Sequence of chain 1.A:
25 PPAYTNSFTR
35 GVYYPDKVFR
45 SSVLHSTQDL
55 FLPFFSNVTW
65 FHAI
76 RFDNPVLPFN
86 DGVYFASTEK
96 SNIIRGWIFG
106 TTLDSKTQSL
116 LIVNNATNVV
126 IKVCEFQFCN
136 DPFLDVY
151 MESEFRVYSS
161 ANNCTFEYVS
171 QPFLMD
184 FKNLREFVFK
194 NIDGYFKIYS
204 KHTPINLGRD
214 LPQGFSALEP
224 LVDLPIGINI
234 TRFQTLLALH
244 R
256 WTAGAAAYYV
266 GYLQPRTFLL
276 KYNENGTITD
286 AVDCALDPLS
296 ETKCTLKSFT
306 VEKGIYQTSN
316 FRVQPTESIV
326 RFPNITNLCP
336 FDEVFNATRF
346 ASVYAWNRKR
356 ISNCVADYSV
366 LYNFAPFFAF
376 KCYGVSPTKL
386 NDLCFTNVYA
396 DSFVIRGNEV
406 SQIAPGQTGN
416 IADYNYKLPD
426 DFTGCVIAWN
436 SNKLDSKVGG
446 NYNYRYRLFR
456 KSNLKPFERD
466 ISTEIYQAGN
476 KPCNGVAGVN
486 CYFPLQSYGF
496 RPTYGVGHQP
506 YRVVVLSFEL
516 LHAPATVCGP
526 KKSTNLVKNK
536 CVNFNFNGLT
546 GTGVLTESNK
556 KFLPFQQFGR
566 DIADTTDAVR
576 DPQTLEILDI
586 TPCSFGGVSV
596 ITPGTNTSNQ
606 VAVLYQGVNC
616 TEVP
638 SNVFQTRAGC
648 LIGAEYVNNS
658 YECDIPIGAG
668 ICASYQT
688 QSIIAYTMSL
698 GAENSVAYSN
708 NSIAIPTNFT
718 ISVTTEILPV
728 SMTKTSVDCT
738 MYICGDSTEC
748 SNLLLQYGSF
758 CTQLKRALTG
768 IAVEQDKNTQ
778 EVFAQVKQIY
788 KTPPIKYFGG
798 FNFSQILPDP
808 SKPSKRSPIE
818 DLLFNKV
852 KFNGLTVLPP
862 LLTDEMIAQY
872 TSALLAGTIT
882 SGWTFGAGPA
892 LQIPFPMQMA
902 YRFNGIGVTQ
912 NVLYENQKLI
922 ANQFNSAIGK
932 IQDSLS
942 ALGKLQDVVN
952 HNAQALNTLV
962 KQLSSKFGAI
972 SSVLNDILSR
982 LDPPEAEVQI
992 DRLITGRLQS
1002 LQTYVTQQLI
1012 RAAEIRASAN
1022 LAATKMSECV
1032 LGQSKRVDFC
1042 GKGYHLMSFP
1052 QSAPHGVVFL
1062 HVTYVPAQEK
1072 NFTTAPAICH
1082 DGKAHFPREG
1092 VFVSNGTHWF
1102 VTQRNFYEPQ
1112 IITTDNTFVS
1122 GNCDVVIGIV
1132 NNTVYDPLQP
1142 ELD

Binding-site contacts:
Ligand atom N2 contacts residue GLU130 of chain 1.A at 4.0 Å.
Ligand atom C2 contacts residue ASN163 of chain 1.A at 2.4 Å.
Ligand atom C4 contacts residue ASN163 of chain 1.A at 4.2 Å.
Ligand atom C1 contacts residue GLU130 of chain 1.A at 4.2 Å.
Ligand atom C7 contacts residue GLN113 of chain 1.A at 4.5 Å.
Ligand atom C5 contacts residue ASN163 of chain 1.A at 3.7 Å.
Ligand atom C1 contacts residue ASN163 of chain 1.A at 1.4 Å.
Ligand atom C7 contacts residue ASN163 of chain 1.A at 3.8 Å.
Ligand atom N2 contacts residue GLN113 of chain 1.A at 4.2 Å.
Ligand atom C2 contacts residue GLU130 of chain 1.A at 4.2 Å.
Ligand atom O7 contacts residue ASN163 of chain 1.A at 4.2 Å.
Ligand atom C8 contacts residue GLN113 of chain 1.A at 3.6 Å.
Ligand atom C3 contacts residue GLU130 of chain 1.A at 3.9 Å.
Ligand atom O5 contacts residue ASN163 of chain 1.A at 2.4 Å (h-bond).
Ligand atom C3 contacts residue ASN163 of chain 1.A at 3.8 Å.
Ligand atom N2 contacts residue ASN163 of chain 1.A at 2.9 Å (h-bond).

This small molecule binds to this protein.
Small molecule (SMILES): CC(=O)N[C@@H]1[C@@H](O)[C@H](O)[C@@H](CO)O[C@H]1O